This small molecule binds to this protein.
Small molecule (SMILES): CC(=O)N[C@@H]1[C@@H](O)[C@H](O)[C@@H](CO)O[C@H]1O

Sequence of chain 1.B:
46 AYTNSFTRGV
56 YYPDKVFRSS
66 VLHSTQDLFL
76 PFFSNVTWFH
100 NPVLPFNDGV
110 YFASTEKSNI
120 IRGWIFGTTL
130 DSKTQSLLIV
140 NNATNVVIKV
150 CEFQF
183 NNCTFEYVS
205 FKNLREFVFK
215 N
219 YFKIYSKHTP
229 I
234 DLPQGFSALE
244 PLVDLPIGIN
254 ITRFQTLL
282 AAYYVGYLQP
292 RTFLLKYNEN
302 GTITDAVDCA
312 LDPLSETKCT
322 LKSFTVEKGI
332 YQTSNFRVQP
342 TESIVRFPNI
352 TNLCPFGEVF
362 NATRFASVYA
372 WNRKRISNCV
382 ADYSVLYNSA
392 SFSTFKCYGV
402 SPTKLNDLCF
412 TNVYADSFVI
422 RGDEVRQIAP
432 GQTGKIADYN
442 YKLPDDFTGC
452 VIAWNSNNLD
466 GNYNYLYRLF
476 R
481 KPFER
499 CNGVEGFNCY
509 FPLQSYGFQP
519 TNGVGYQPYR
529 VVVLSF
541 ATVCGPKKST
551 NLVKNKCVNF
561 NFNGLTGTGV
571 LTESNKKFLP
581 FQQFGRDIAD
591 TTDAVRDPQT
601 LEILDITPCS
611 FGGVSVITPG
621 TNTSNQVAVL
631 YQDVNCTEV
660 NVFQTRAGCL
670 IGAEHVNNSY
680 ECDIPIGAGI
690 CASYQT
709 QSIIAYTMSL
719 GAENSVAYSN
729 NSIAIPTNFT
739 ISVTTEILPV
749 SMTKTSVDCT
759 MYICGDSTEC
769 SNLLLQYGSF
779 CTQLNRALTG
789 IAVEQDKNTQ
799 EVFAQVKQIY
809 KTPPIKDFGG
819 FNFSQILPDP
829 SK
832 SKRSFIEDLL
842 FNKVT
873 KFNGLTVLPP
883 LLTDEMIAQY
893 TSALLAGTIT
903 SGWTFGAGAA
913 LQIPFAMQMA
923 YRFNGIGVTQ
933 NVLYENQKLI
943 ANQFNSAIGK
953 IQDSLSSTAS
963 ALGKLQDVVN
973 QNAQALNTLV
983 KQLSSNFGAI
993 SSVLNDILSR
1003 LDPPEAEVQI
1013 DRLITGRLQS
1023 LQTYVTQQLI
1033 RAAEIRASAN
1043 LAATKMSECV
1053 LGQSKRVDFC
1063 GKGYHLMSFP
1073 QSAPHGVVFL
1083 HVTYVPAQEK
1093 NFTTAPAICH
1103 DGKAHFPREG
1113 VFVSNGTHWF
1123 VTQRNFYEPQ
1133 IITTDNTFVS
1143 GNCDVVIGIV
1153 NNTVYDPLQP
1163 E

Binding-site contacts:
Ligand atom C1 contacts residue ASN622 of chain 1.B at 1.5 Å.
Ligand atom C2 contacts residue ASN622 of chain 1.B at 2.5 Å.
Ligand atom O7 contacts residue ASN622 of chain 1.B at 3.2 Å (h-bond).
Ligand atom C8 contacts residue ASN622 of chain 1.B at 4.4 Å.
Ligand atom C5 contacts residue ASN622 of chain 1.B at 3.7 Å.
Ligand atom C3 contacts residue ASN622 of chain 1.B at 3.8 Å.
Ligand atom C7 contacts residue ASN622 of chain 1.B at 3.2 Å.
Ligand atom C4 contacts residue ASN622 of chain 1.B at 4.3 Å.
Ligand atom O5 contacts residue ASN622 of chain 1.B at 2.4 Å (h-bond).
Ligand atom N2 contacts residue ASN622 of chain 1.B at 2.9 Å (h-bond).